Sequence of chain 3.D:
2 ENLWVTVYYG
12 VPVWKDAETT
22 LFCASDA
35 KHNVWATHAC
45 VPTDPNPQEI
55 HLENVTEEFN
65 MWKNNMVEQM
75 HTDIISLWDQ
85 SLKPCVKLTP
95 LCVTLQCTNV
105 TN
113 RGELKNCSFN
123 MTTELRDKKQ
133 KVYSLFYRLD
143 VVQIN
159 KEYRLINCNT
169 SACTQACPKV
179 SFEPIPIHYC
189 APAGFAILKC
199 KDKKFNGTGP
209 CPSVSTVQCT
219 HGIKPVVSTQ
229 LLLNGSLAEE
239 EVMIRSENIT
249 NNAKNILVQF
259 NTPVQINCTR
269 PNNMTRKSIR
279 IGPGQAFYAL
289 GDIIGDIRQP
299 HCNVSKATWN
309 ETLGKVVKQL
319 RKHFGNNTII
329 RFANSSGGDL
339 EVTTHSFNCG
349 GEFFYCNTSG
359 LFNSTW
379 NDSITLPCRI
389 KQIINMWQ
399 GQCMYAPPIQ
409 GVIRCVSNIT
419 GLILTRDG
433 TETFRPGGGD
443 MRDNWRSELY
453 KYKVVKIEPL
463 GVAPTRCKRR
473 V

The protein below binds the small molecule below.
Small molecule (SMILES): CC(=O)N[C@@H]1[C@@H](O)[C@H](O)[C@@H](CO)O[C@H]1O

Binding-site contacts:
Ligand atom N2 contacts residue ASN122 of chain 3.D at 2.9 Å (h-bond).
Ligand atom C3 contacts residue ASN122 of chain 3.D at 3.8 Å.
Ligand atom C8 contacts residue ASN122 of chain 3.D at 3.8 Å.
Ligand atom N2 contacts residue LYS133 of chain 3.D at 4.1 Å.
Ligand atom C8 contacts residue LYS133 of chain 3.D at 3.7 Å.
Ligand atom C8 contacts residue GLN100 of chain 3.D at 4.0 Å.
Ligand atom O7 contacts residue GLN100 of chain 3.D at 3.8 Å.
Ligand atom C8 contacts residue PHE121 of chain 3.D at 3.7 Å (hydrophobic).
Ligand atom C8 contacts residue SER120 of chain 3.D at 3.7 Å.
Ligand atom C4 contacts residue ASN122 of chain 3.D at 4.2 Å.
Ligand atom C7 contacts residue LYS133 of chain 3.D at 4.4 Å.
Ligand atom C2 contacts residue ASN122 of chain 3.D at 2.5 Å.
Ligand atom C7 contacts residue ASN122 of chain 3.D at 3.6 Å.
Ligand atom C5 contacts residue ASN122 of chain 3.D at 3.7 Å.
Ligand atom C1 contacts residue ASN122 of chain 3.D at 1.4 Å.
Ligand atom O5 contacts residue ASN122 of chain 3.D at 2.4 Å (h-bond).
Ligand atom O7 contacts residue ASN122 of chain 3.D at 4.0 Å.
Ligand atom C7 contacts residue GLN100 of chain 3.D at 4.2 Å.